Binding-site contacts:
Ligand atom O4 contacts residue MG1 of chain 1.I at 2.3 Å.
Ligand atom O10 contacts residue SER277 of chain 1.A at 3.1 Å (h-bond).
Ligand atom O5 contacts residue SER56 of chain 1.A at 2.9 Å (h-bond).
Ligand atom O5 contacts residue MG1 of chain 1.H at 2.0 Å.
Ligand atom C16 contacts residue ARG221 of chain 1.A at 3.3 Å.
Ligand atom O7 contacts residue LYS259 of chain 1.A at 3.2 Å (salt-bridge).
Ligand atom P3 contacts residue SER56 of chain 1.A at 3.3 Å.
Ligand atom O1 contacts residue CYS276 of chain 1.A at 3.1 Å (h-bond).
Ligand atom O13 contacts residue GLY147 of chain 1.A at 3.1 Å (h-bond).
Ligand atom P2 contacts residue MG1 of chain 1.H at 3.1 Å.
Ligand atom O9 contacts residue GLU68 of chain 1.A at 2.8 Å (salt-bridge).
Ligand atom O17 contacts residue ASP164 of chain 1.A at 2.6 Å (salt-bridge).
Ligand atom P2 contacts residue SER56 of chain 1.A at 3.1 Å.
Ligand atom O5 contacts residue GLY55 of chain 1.A at 3.3 Å.
Ligand atom O6 contacts residue SER56 of chain 1.A at 3.0 Å (h-bond).
Ligand atom N8 contacts residue SER223 of chain 1.A at 2.6 Å (h-bond).
Ligand atom P1 contacts residue MG1 of chain 1.H at 3.4 Å.
Ligand atom N7 contacts residue ARG221 of chain 1.A at 3.0 Å (salt-bridge).
Ligand atom O4 contacts residue MG1 of chain 1.H at 2.2 Å.
Ligand atom O7 contacts residue MG1 of chain 1.H at 3.3 Å.
Ligand atom O18 contacts residue MG1 of chain 1.I at 2.3 Å.
Ligand atom O8 contacts residue SER56 of chain 1.A at 2.8 Å (h-bond).
Ligand atom P1 contacts residue MG1 of chain 1.I at 3.4 Å.
Ligand atom C20 contacts residue MG1 of chain 1.I at 3.4 Å.
Ligand atom C15 contacts residue ARG221 of chain 1.A at 3.1 Å.
Ligand atom O4 contacts residue ASP70 of chain 1.A at 3.1 Å (salt-bridge).
Ligand atom C7 contacts residue SER277 of chain 1.A at 3.3 Å.
Ligand atom O5 contacts residue ASP70 of chain 1.A at 2.8 Å (salt-bridge).
Ligand atom O18 contacts residue ASP164 of chain 1.A at 2.7 Å (salt-bridge).
Ligand atom P3 contacts residue MG1 of chain 1.H at 3.0 Å.
Ligand atom O4 contacts residue GLU68 of chain 1.A at 3.2 Å (salt-bridge).
Ligand atom N9 contacts residue ILE166 of chain 1.A at 3.2 Å.
Ligand atom O9 contacts residue MG1 of chain 1.H at 1.7 Å.
Ligand atom N6 contacts residue ARG221 of chain 1.A at 2.6 Å (salt-bridge).
Ligand atom O8 contacts residue LYS259 of chain 1.A at 2.8 Å (salt-bridge).
Ligand atom N8 contacts residue SER225 of chain 1.A at 3.4 Å (h-bond).
Ligand atom O7 contacts residue SER56 of chain 1.A at 2.7 Å (h-bond).
Ligand atom O17 contacts residue ASP70 of chain 1.A at 2.5 Å (salt-bridge).
Ligand atom C20 contacts residue ASP164 of chain 1.A at 3.4 Å.
Ligand atom O17 contacts residue MG1 of chain 1.I at 3.1 Å.

Sequence of chain 1.A:
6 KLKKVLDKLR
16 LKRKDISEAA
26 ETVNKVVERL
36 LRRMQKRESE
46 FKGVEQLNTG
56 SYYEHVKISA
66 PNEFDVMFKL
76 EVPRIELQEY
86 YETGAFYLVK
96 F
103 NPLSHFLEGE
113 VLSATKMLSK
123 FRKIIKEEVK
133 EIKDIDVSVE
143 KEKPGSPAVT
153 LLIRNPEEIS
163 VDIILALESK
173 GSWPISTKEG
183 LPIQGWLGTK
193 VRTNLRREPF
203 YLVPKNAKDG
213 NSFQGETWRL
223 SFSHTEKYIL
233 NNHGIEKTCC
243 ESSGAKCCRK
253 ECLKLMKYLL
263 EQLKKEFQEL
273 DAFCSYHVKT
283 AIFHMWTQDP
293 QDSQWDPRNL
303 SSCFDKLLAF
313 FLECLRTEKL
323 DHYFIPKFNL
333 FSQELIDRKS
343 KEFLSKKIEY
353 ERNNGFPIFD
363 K

This small molecule binds to this protein.
Small molecule (SMILES): Nc1nc2c(ncn2[C@@H]2O[C@H](COP(=O)(O)CP(=O)(O)OP(=O)(O)O)[C@@H](O)[C@H]2OP(=O)(O)OC[C@H]2O[C@@H](n3cnc4c(N)ncnc43)[C@H](O)[C@@H]2O)c(=O)[nH]1